The small molecule below binds the protein below.
Small molecule (SMILES): CC[C@H](O)CO

Sequence of chain 1.B:
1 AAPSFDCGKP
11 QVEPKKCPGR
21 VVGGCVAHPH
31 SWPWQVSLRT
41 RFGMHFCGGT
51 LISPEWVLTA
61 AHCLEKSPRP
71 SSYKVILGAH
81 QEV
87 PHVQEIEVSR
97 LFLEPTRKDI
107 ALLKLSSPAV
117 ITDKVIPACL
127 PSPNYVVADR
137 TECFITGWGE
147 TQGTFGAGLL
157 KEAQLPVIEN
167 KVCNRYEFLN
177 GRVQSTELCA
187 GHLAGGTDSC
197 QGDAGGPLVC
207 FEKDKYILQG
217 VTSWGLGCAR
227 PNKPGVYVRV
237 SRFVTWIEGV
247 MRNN

Binding-site contacts:
Ligand atom C05 contacts residue ARG178 of chain 1.B at 4.0 Å.
Ligand atom O04 contacts residue ARG178 of chain 1.B at 3.1 Å (salt-bridge).
Ligand atom C03 contacts residue ASN176 of chain 1.B at 3.9 Å.
Ligand atom C03 contacts residue ARG178 of chain 1.B at 4.2 Å.
Ligand atom O04 contacts residue ASN176 of chain 1.B at 3.7 Å.
Ligand atom O06 contacts residue ARG178 of chain 1.B at 2.9 Å (salt-bridge).
Ligand atom C03 contacts residue PHE174 of chain 1.B at 4.0 Å (hydrophobic).
Ligand atom C02 contacts residue LYS229 of chain 1.B at 3.9 Å.
Ligand atom C02 contacts residue PHE174 of chain 1.B at 4.2 Å (hydrophobic).
Ligand atom C05 contacts residue TYR172 of chain 1.B at 4.1 Å (hydrophobic).
Ligand atom C03 contacts residue TYR172 of chain 1.B at 3.3 Å (hydrophobic).
Ligand atom C01 contacts residue PHE174 of chain 1.B at 3.4 Å (hydrophobic).
Ligand atom O04 contacts residue LYS229 of chain 1.B at 3.9 Å.
Ligand atom C02 contacts residue TYR172 of chain 1.B at 3.3 Å (hydrophobic).
Ligand atom O04 contacts residue TYR172 of chain 1.B at 3.6 Å.
Ligand atom C01 contacts residue TYR172 of chain 1.B at 2.7 Å (hydrophobic).
Ligand atom O06 contacts residue ASN176 of chain 1.B at 3.4 Å (h-bond).
Ligand atom C01 contacts residue GLU173 of chain 1.B at 3.2 Å.
Ligand atom O04 contacts residue LEU175 of chain 1.B at 4.2 Å.
Ligand atom C01 contacts residue LYS229 of chain 1.B at 3.0 Å.
Ligand atom C05 contacts residue ASN176 of chain 1.B at 4.1 Å.
Ligand atom O04 contacts residue PHE174 of chain 1.B at 3.0 Å (h-bond).